Binding-site contacts:
Ligand atom C05 contacts residue SER1 of chain 1.B at 4.5 Å.
Ligand atom S09 contacts residue CYS300 of chain 1.B at 3.1 Å (h-bond).
Ligand atom O07 contacts residue GLY2 of chain 1.B at 3.5 Å (h-bond).
Ligand atom S09 contacts residue ILE213 of chain 1.B at 4.2 Å.
Ligand atom C05 contacts residue ILE213 of chain 1.B at 4.0 Å (hydrophobic).
Ligand atom C05 contacts residue ASN214 of chain 1.B at 4.1 Å.
Ligand atom C05 contacts residue CYS300 of chain 1.B at 4.2 Å (hydrophobic).
Ligand atom C02 contacts residue ILE213 of chain 1.B at 4.0 Å (hydrophobic).
Ligand atom N03 contacts residue ILE213 of chain 1.B at 3.9 Å.
Ligand atom C04 contacts residue CYS300 of chain 1.B at 3.9 Å (hydrophobic).
Ligand atom S09 contacts residue PHE3 of chain 1.B at 4.2 Å.
Ligand atom C04 contacts residue ILE213 of chain 1.B at 3.8 Å (hydrophobic).
Ligand atom N03 contacts residue CYS300 of chain 1.B at 2.6 Å.
Ligand atom O07 contacts residue ASN214 of chain 1.B at 2.5 Å (h-bond).
Ligand atom N06 contacts residue GLY2 of chain 1.B at 4.3 Å.
Ligand atom O07 contacts residue ILE213 of chain 1.B at 4.3 Å.
Ligand atom S09 contacts residue ASN214 of chain 1.B at 3.1 Å (h-bond).
Ligand atom O08 contacts residue LEU141 of chain 1.A at 4.4 Å.
Ligand atom N03 contacts residue LEU141 of chain 1.A at 4.1 Å.
Ligand atom O08 contacts residue SER1 of chain 1.B at 3.3 Å.
Ligand atom N06 contacts residue ASN214 of chain 1.B at 3.6 Å.
Ligand atom C04 contacts residue LEU141 of chain 1.A at 3.7 Å (hydrophobic).
Ligand atom N06 contacts residue ILE213 of chain 1.B at 4.4 Å.
Ligand atom S09 contacts residue GLY2 of chain 1.B at 3.9 Å.
Ligand atom C02 contacts residue CYS300 of chain 1.B at 1.8 Å (hydrophobic).
Ligand atom C05 contacts residue LEU141 of chain 1.A at 4.1 Å (hydrophobic).
Ligand atom N06 contacts residue SER1 of chain 1.B at 3.4 Å.
Ligand atom O07 contacts residue SER1 of chain 1.B at 3.4 Å.

Sequence of chain 1.A:
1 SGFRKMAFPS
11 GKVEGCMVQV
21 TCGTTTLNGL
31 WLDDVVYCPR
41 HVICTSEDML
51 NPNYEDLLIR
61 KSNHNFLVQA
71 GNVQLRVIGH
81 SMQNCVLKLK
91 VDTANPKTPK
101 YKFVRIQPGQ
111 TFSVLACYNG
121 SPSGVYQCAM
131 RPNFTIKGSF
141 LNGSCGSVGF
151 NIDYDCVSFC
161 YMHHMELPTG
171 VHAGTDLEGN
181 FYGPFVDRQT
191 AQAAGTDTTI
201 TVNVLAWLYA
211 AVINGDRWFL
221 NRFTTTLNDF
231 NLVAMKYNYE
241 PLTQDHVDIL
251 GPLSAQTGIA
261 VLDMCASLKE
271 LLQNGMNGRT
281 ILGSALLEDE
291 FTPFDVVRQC

Sequence of chain 1.B:
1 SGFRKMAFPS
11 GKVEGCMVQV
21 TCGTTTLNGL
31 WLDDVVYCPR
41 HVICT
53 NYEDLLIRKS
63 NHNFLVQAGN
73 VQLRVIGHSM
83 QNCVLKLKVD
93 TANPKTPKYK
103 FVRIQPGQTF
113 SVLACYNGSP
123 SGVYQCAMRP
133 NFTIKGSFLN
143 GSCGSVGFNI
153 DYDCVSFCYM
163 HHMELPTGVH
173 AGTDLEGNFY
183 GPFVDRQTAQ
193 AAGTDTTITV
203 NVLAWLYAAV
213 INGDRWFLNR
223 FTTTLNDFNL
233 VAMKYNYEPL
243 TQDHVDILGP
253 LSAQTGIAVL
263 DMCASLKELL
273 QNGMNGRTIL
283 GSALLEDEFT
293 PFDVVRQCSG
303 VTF

This small molecule binds to this protein.
Small molecule (SMILES): O=[N+]([O-])c1cncs1